The protein below binds the small molecule below.
Small molecule (SMILES): CC(=O)N[C@@H]1[C@@H](O)[C@H](O)[C@@H](CO)O[C@H]1O

Sequence of chain 1.A:
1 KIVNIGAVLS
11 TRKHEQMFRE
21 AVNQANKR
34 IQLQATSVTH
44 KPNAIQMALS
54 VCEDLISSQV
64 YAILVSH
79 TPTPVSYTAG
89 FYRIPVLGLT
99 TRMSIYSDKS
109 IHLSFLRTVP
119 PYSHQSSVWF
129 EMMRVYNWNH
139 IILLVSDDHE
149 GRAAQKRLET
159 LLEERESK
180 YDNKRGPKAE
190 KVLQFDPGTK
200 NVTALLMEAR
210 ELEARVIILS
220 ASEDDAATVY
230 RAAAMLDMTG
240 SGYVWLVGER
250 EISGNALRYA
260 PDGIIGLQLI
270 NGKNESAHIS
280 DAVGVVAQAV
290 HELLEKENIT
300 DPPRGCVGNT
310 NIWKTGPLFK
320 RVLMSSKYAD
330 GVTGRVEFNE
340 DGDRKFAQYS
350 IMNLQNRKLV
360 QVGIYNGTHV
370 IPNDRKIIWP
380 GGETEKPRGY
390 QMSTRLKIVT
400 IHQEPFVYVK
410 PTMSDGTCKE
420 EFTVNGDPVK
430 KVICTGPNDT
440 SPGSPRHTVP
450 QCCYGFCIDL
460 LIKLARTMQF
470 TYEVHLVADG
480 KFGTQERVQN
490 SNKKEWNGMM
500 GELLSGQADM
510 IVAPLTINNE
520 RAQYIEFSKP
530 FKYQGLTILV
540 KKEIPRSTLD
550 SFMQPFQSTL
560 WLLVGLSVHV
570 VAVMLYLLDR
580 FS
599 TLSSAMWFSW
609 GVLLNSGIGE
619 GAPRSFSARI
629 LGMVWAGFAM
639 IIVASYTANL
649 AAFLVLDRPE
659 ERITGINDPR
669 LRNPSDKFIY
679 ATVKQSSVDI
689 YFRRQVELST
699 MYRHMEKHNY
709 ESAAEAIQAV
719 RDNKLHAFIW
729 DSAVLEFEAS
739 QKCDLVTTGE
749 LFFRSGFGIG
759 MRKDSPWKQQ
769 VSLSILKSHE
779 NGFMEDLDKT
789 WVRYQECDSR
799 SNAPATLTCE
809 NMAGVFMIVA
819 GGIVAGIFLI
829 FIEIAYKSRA

Binding-site contacts:
Ligand atom O7 contacts residue ASP438 of chain 1.A at 4.2 Å.
Ligand atom C7 contacts residue HIS446 of chain 1.A at 4.4 Å.
Ligand atom O5 contacts residue ASN437 of chain 1.A at 4.2 Å.
Ligand atom C2 contacts residue ASN437 of chain 1.A at 3.5 Å.
Ligand atom N2 contacts residue ASN437 of chain 1.A at 3.3 Å (h-bond).
Ligand atom C8 contacts residue PRO444 of chain 1.A at 3.6 Å (hydrophobic).
Ligand atom C1 contacts residue ASN437 of chain 1.A at 3.5 Å.
Ligand atom O4 contacts residue HIS446 of chain 1.A at 3.0 Å.
Ligand atom C8 contacts residue HIS446 of chain 1.A at 3.7 Å.
Ligand atom C5 contacts residue HIS446 of chain 1.A at 4.3 Å.
Ligand atom C7 contacts residue ASN437 of chain 1.A at 3.0 Å.
Ligand atom C4 contacts residue HIS446 of chain 1.A at 4.2 Å.
Ligand atom C8 contacts residue ASN437 of chain 1.A at 3.8 Å.
Ligand atom O7 contacts residue ASN437 of chain 1.A at 2.8 Å (h-bond).
Ligand atom N2 contacts residue HIS446 of chain 1.A at 3.7 Å.